Sequence of chain 2.B:
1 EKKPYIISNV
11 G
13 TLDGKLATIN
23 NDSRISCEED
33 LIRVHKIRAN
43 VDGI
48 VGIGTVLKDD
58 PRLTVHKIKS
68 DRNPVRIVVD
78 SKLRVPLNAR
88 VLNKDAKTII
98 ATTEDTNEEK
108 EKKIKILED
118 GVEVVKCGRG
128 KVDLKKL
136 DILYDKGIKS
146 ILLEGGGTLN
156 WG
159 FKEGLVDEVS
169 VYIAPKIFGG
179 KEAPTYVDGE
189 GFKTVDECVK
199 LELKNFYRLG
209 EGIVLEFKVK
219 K

Binding-site contacts:
Ligand atom O60 contacts residue LYS109 of chain 2.B at 3.6 Å.
Ligand atom O2 contacts residue LYS109 of chain 2.B at 3.1 Å.
Ligand atom C61 contacts residue LYS112 of chain 2.B at 3.6 Å.
Ligand atom C10 contacts residue LYS112 of chain 2.B at 4.1 Å.
Ligand atom C4 contacts residue GLU105 of chain 2.B at 4.2 Å.
Ligand atom C52 contacts residue LYS112 of chain 2.B at 4.1 Å.
Ligand atom O60 contacts residue GLU105 of chain 2.B at 4.3 Å.
Ligand atom O3 contacts residue GLU105 of chain 2.B at 2.2 Å (salt-bridge).
Ligand atom C60 contacts residue LYS112 of chain 2.B at 3.6 Å.
Ligand atom O4 contacts residue GLU105 of chain 2.B at 4.0 Å.
Ligand atom O50 contacts residue LYS112 of chain 2.B at 3.0 Å (salt-bridge).
Ligand atom C50 contacts residue LYS112 of chain 2.B at 3.9 Å.
Ligand atom C2 contacts residue LYS109 of chain 2.B at 4.2 Å.
Ligand atom O60 contacts residue LYS112 of chain 2.B at 3.4 Å (salt-bridge).
Ligand atom O60 contacts residue GLU108 of chain 2.B at 3.6 Å.
Ligand atom C3 contacts residue GLU105 of chain 2.B at 3.6 Å.
Ligand atom C11 contacts residue LYS112 of chain 2.B at 3.3 Å.
Ligand atom C62 contacts residue LYS112 of chain 2.B at 3.4 Å.
Ligand atom O10 contacts residue LYS112 of chain 2.B at 4.0 Å.

A protein and the small-molecule ligand that binds it are described below.
Small molecule (SMILES): OC[C@H]1O[C@H](O[C@H]2[C@H](O)[C@@H](O)[C@H](OCCC3CCCCC3)O[C@@H]2CO)[C@H](O)[C@@H](O)[C@@H]1O